Binding-site contacts:
Ligand atom O5 contacts residue THR201 of chain 1.E at 4.0 Å.
Ligand atom C7 contacts residue VAL195 of chain 1.E at 4.2 Å (hydrophobic).
Ligand atom C3 contacts residue ARG226 of chain 1.E at 3.8 Å.
Ligand atom C1 contacts residue ARG226 of chain 1.E at 3.5 Å.
Ligand atom N2 contacts residue ASN199 of chain 1.E at 2.9 Å (h-bond).
Ligand atom C3 contacts residue ASN199 of chain 1.E at 3.8 Å.
Ligand atom C2 contacts residue ASN199 of chain 1.E at 2.5 Å.
Ligand atom C5 contacts residue ASN199 of chain 1.E at 3.7 Å.
Ligand atom N2 contacts residue VAL195 of chain 1.E at 4.3 Å.
Ligand atom C4 contacts residue ARG226 of chain 1.E at 4.1 Å.
Ligand atom C5 contacts residue ARG226 of chain 1.E at 3.4 Å.
Ligand atom C8 contacts residue ASN199 of chain 1.E at 3.9 Å.
Ligand atom O5 contacts residue ARG226 of chain 1.E at 3.8 Å.
Ligand atom O4 contacts residue ARG226 of chain 1.E at 4.4 Å.
Ligand atom C1 contacts residue ASN72 of chain 1.E at 4.5 Å.
Ligand atom C7 contacts residue ASN199 of chain 1.E at 3.6 Å.
Ligand atom N2 contacts residue ARG226 of chain 1.E at 4.4 Å.
Ligand atom C1 contacts residue ASN199 of chain 1.E at 1.4 Å.
Ligand atom C4 contacts residue ASN199 of chain 1.E at 4.2 Å.
Ligand atom C6 contacts residue THR201 of chain 1.E at 4.1 Å.
Ligand atom C2 contacts residue ARG226 of chain 1.E at 4.1 Å.
Ligand atom O7 contacts residue VAL195 of chain 1.E at 3.4 Å.
Ligand atom O5 contacts residue ASN199 of chain 1.E at 2.4 Å (h-bond).
Ligand atom O7 contacts residue ASN199 of chain 1.E at 4.5 Å.

Sequence of chain 1.E:
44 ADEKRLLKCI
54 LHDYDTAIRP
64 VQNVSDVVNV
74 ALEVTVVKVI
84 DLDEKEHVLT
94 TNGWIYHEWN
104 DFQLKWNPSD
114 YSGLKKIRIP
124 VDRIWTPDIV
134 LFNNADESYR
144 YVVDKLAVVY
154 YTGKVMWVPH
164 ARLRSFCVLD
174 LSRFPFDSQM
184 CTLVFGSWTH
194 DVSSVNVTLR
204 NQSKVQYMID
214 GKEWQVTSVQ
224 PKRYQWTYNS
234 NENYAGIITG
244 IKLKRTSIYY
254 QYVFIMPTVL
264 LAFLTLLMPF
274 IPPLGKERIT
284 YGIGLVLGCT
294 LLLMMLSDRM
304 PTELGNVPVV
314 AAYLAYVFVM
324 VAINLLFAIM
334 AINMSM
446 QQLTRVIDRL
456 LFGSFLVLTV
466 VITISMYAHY

The small molecule below binds the protein below.
Small molecule (SMILES): CC(=O)N[C@@H]1[C@@H](O)[C@H](O)[C@@H](CO)O[C@H]1O